Binding-site contacts:
Ligand atom C2 contacts residue VAL296 of chain 36.B at 4.3 Å (hydrophobic).
Ligand atom C6 contacts residue ASN93 of chain 36.B at 3.2 Å.
Ligand atom O3 contacts residue VAL296 of chain 36.B at 3.9 Å.
Ligand atom C4 contacts residue GLY78 of chain 36.B at 3.3 Å.
Ligand atom N5 contacts residue TYR72 of chain 36.B at 2.8 Å (h-bond).
Ligand atom O4 contacts residue THR291 of chain 36.B at 3.3 Å.
Ligand atom O1B contacts residue ARG77 of chain 36.B at 2.7 Å (salt-bridge).
Ligand atom C1 contacts residue TYR72 of chain 36.B at 3.7 Å (hydrophobic).
Ligand atom O4 contacts residue VAL296 of chain 36.B at 4.2 Å.
Ligand atom O1B contacts residue TYR72 of chain 36.B at 3.8 Å.
Ligand atom C1 contacts residue ARG77 of chain 36.B at 3.3 Å.
Ligand atom O1A contacts residue TYR72 of chain 36.B at 3.0 Å.
Ligand atom C4 contacts residue ARG77 of chain 36.B at 3.8 Å.
Ligand atom C3 contacts residue ARG77 of chain 36.B at 4.0 Å.
Ligand atom O4 contacts residue ILE79 of chain 36.B at 3.8 Å.
Ligand atom O4 contacts residue HIS298 of chain 36.B at 3.1 Å (h-bond).
Ligand atom O1A contacts residue GLY78 of chain 36.B at 3.9 Å.
Ligand atom O3 contacts residue GLY78 of chain 36.B at 3.0 Å.
Ligand atom C9 contacts residue ARG77 of chain 36.B at 3.5 Å.
Ligand atom C2 contacts residue GLY78 of chain 36.B at 3.9 Å.
Ligand atom O6 contacts residue ASN93 of chain 36.B at 3.5 Å (h-bond).
Ligand atom C6 contacts residue TYR72 of chain 36.B at 3.9 Å (hydrophobic).
Ligand atom O1A contacts residue ARG77 of chain 36.B at 3.2 Å (salt-bridge).
Ligand atom C1 contacts residue GLY78 of chain 36.B at 4.1 Å.
Ligand atom O4 contacts residue GLY78 of chain 36.B at 3.1 Å.
Ligand atom C3 contacts residue VAL296 of chain 36.B at 3.5 Å (hydrophobic).
Ligand atom C3 contacts residue GLY78 of chain 36.B at 3.8 Å.
Ligand atom O3 contacts residue ASN80 of chain 36.B at 3.9 Å.
Ligand atom C3 contacts residue GLY78 of chain 36.B at 3.8 Å.
Ligand atom C5 contacts residue ASN93 of chain 36.B at 4.0 Å.
Ligand atom C11 contacts residue ASP85 of chain 36.C at 3.7 Å.
Ligand atom C5 contacts residue ARG77 of chain 36.B at 4.2 Å.
Ligand atom C10 contacts residue TYR72 of chain 36.B at 3.6 Å (hydrophobic).
Ligand atom C5 contacts residue TYR72 of chain 36.B at 3.7 Å (hydrophobic).
Ligand atom C4 contacts residue HIS298 of chain 36.B at 3.5 Å.
Ligand atom C4 contacts residue TYR72 of chain 36.B at 3.9 Å (hydrophobic).
Ligand atom C3 contacts residue HIS298 of chain 36.B at 3.5 Å.
Ligand atom O3 contacts residue ARG77 of chain 36.B at 4.1 Å.
Ligand atom O4 contacts residue ASN80 of chain 36.B at 4.3 Å.
Ligand atom C11 contacts residue TYR72 of chain 36.B at 3.5 Å (hydrophobic).

Sequence of chain 36.B:
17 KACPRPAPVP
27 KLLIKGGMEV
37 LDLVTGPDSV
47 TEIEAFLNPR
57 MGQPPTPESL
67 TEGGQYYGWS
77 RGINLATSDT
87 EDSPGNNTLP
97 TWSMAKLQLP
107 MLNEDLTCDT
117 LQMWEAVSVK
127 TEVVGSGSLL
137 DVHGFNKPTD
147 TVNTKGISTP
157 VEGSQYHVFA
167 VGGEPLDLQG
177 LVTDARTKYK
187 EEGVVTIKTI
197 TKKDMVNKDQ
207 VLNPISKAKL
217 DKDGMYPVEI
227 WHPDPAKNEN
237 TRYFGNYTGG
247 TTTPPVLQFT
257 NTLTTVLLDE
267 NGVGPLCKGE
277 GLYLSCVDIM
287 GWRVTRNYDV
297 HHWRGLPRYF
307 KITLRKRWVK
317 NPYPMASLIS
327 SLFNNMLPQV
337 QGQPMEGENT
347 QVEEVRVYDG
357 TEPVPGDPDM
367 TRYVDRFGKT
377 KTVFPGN

Sequence of chain 36.C:
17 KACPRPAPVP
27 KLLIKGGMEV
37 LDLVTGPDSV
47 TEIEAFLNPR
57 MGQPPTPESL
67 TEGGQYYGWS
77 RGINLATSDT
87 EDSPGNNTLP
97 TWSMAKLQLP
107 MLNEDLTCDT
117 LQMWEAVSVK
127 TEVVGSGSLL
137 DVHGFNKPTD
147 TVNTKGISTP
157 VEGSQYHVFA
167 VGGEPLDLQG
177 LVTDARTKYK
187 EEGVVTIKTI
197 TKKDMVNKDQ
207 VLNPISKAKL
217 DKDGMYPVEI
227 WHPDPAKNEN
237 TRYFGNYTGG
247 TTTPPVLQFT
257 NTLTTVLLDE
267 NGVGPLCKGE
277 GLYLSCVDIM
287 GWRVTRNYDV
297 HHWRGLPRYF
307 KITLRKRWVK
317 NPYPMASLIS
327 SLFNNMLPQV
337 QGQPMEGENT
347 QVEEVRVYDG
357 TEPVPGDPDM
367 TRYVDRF

A small-molecule ligand and the protein it binds are described below.
Small molecule (SMILES): CC(=O)N[C@H]1[C@H]([C@H](O)[C@H](O)CO)O[C@@](O[C@H]2[C@@H](O)[C@@H](CO)O[C@@H](O[C@H]3[C@H](O)[C@@H](O)[C@H](O)O[C@@H]3CO)[C@@H]2O)(C(=O)O)C[C@@H]1O